Sequence of chain 1.A:
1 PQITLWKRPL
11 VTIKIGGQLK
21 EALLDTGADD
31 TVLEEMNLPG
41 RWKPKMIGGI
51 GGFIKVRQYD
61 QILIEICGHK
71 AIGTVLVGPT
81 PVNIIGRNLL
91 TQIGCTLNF

The protein below binds the small molecule below.
Small molecule (SMILES): CCOP(=O)(COc1ccc(C[C@H](NC(=O)O[C@H]2CO[C@H]3OCC[C@H]32)[C@H](O)CN(CC(C)C)S(=O)(=O)c2ccc3c(c2)OCO3)cc1)OCC

Binding-site contacts:
Ligand atom C23 contacts residue GLY49 of chain 1.A at 3.5 Å.
Ligand atom O38 contacts residue ASP25 of chain 1.B at 2.4 Å (salt-bridge).
Ligand atom C18 contacts residue GLY27 of chain 1.A at 3.7 Å.
Ligand atom O41 contacts residue ASP29 of chain 1.A at 3.1 Å (salt-bridge).
Ligand atom C23 contacts residue ILE50 of chain 1.A at 3.6 Å (hydrophobic).
Ligand atom O46 contacts residue PRO81 of chain 1.B at 3.5 Å.
Ligand atom O38 contacts residue ASP25 of chain 1.A at 2.6 Å (salt-bridge).
Ligand atom C20 contacts residue GLY27 of chain 1.A at 3.3 Å.
Ligand atom O45 contacts residue ASP30 of chain 1.B at 3.0 Å (salt-bridge).
Ligand atom C32 contacts residue PHE53 of chain 1.A at 3.6 Å (hydrophobic).
Ligand atom N35 contacts residue GLY27 of chain 1.A at 3.2 Å (h-bond).
Ligand atom C33 contacts residue ASP30 of chain 1.B at 3.0 Å.
Ligand atom C28 contacts residue GLY49 of chain 1.A at 3.5 Å.
Ligand atom C30 contacts residue GLY49 of chain 1.A at 3.4 Å.
Ligand atom C05 contacts residue ALA28 of chain 1.B at 3.6 Å (hydrophobic).
Ligand atom C18 contacts residue ASP25 of chain 1.B at 3.3 Å.
Ligand atom O40 contacts residue ALA28 of chain 1.A at 3.6 Å.
Ligand atom C14 contacts residue GLY48 of chain 1.A at 3.1 Å.
Ligand atom O37 contacts residue ILE84 of chain 1.B at 3.4 Å.
Ligand atom C06 contacts residue VAL32 of chain 1.B at 3.5 Å (hydrophobic).
Ligand atom C03 contacts residue GLY48 of chain 1.B at 3.3 Å.
Ligand atom C06 contacts residue ALA28 of chain 1.B at 3.6 Å (hydrophobic).
Ligand atom C06 contacts residue ASP30 of chain 1.B at 3.3 Å.
Ligand atom O41 contacts residue ASP30 of chain 1.A at 3.1 Å (salt-bridge).
Ligand atom C21 contacts residue ARG8 of chain 1.B at 3.6 Å.
Ligand atom C09 contacts residue ASP25 of chain 1.A at 3.4 Å.
Ligand atom C07 contacts residue GLY27 of chain 1.B at 3.6 Å.
Ligand atom C09 contacts residue ASP25 of chain 1.B at 3.2 Å.
Ligand atom O41 contacts residue ALA28 of chain 1.A at 3.6 Å.
Ligand atom O36 contacts residue ILE50 of chain 1.A at 3.3 Å.
Ligand atom C16 contacts residue GLY48 of chain 1.A at 3.0 Å.
Ligand atom C26 contacts residue VAL82 of chain 1.A at 3.5 Å (hydrophobic).
Ligand atom O38 contacts residue GLY27 of chain 1.A at 3.4 Å.
Ligand atom O36 contacts residue GLY49 of chain 1.B at 3.1 Å.
Ligand atom C15 contacts residue ASP29 of chain 1.A at 3.5 Å.
Ligand atom C08 contacts residue ASP25 of chain 1.B at 3.2 Å.
Ligand atom O42 contacts residue ASP29 of chain 1.A at 2.9 Å (salt-bridge).
Ligand atom C28 contacts residue GLY48 of chain 1.A at 3.4 Å.
Ligand atom C32 contacts residue GLY52 of chain 1.A at 3.5 Å.
Ligand atom C32 contacts residue GLY49 of chain 1.A at 3.4 Å.

Sequence of chain 1.B:
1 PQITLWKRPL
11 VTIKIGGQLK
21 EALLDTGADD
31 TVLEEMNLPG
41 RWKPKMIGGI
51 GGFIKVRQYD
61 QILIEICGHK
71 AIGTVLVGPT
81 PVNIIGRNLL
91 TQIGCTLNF